Binding-site contacts:
Ligand atom N3A contacts residue THR114 of chain 49.A at 4.0 Å.
Ligand atom O1 contacts residue PHE155 of chain 49.A at 3.4 Å.
Ligand atom N3A contacts residue ASP112 of chain 49.A at 2.5 Å (salt-bridge).
Ligand atom C3B contacts residue ASN228 of chain 49.A at 4.0 Å.
Ligand atom C4A contacts residue ASP112 of chain 49.A at 2.6 Å.
Ligand atom C3C contacts residue PHE135 of chain 49.A at 3.8 Å (hydrophobic).
Ligand atom C5 contacts residue PHE155 of chain 49.A at 3.9 Å (hydrophobic).
Ligand atom C5A contacts residue ASP112 of chain 49.A at 4.0 Å.
Ligand atom C4A contacts residue THR114 of chain 49.A at 3.5 Å.
Ligand atom C5 contacts residue PHE233 of chain 49.A at 4.0 Å (hydrophobic).
Ligand atom C6B contacts residue ILE113 of chain 49.A at 4.0 Å (hydrophobic).
Ligand atom C4 contacts residue ILE24 of chain 49.C at 4.0 Å (hydrophobic).
Ligand atom O1A contacts residue TRP203 of chain 49.A at 3.3 Å.
Ligand atom C5C contacts residue PHE135 of chain 49.A at 3.5 Å (hydrophobic).
Ligand atom C2C contacts residue VAL192 of chain 49.A at 3.7 Å (hydrophobic).
Ligand atom C2A contacts residue ASP112 of chain 49.A at 3.8 Å.
Ligand atom O1 contacts residue PHE233 of chain 49.A at 3.1 Å.
Ligand atom C6C contacts residue TYR201 of chain 49.A at 3.9 Å (hydrophobic).
Ligand atom C31 contacts residue VAL179 of chain 49.A at 3.3 Å (hydrophobic).
Ligand atom C2B contacts residue TRP203 of chain 49.A at 4.0 Å (hydrophobic).
Ligand atom C2B contacts residue TYR201 of chain 49.A at 3.5 Å (hydrophobic).
Ligand atom C4B contacts residue ILE113 of chain 49.A at 4.0 Å (hydrophobic).
Ligand atom O1A contacts residue ASN228 of chain 49.A at 3.7 Å.
Ligand atom N2 contacts residue PHE233 of chain 49.A at 3.7 Å.
Ligand atom C5B contacts residue ILE111 of chain 49.A at 3.9 Å (hydrophobic).
Ligand atom N2 contacts residue PHE155 of chain 49.A at 3.5 Å.
Ligand atom N3A contacts residue ILE113 of chain 49.A at 3.8 Å.
Ligand atom C5A contacts residue ASN228 of chain 49.A at 4.0 Å.
Ligand atom C5B contacts residue ILE113 of chain 49.A at 3.5 Å (hydrophobic).
Ligand atom C31 contacts residue PRO177 of chain 49.A at 3.9 Å (hydrophobic).
Ligand atom C3B contacts residue TRP203 of chain 49.A at 3.1 Å (hydrophobic).
Ligand atom O1B contacts residue TYR201 of chain 49.A at 3.4 Å.
Ligand atom C2C contacts residue PHE155 of chain 49.A at 3.9 Å (hydrophobic).
Ligand atom C4C contacts residue PHE135 of chain 49.A at 3.8 Å (hydrophobic).
Ligand atom C4C contacts residue VAL192 of chain 49.A at 3.5 Å (hydrophobic).
Ligand atom C31 contacts residue ILE24 of chain 49.C at 3.6 Å (hydrophobic).
Ligand atom C5B contacts residue ASP112 of chain 49.A at 4.0 Å.
Ligand atom C4B contacts residue TRP203 of chain 49.A at 3.5 Å (hydrophobic).
Ligand atom C5C contacts residue ILE111 of chain 49.A at 3.8 Å (hydrophobic).
Ligand atom C2A contacts residue TRP203 of chain 49.A at 3.6 Å (hydrophobic).

Sequence of chain 49.C:
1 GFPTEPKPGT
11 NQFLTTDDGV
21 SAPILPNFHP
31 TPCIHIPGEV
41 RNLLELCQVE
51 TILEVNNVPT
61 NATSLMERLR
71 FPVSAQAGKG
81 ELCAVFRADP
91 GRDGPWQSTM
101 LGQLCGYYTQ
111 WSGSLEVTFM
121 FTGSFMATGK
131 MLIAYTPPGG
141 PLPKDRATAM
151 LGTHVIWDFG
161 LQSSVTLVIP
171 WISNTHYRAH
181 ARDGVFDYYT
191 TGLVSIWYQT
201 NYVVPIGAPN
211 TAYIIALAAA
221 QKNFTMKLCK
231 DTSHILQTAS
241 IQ

The small molecule below binds the protein below.
Small molecule (SMILES): Cc1cc(CCCCCCCOc2ccc(C3=NCCO3)cc2)on1

Sequence of chain 50.C:
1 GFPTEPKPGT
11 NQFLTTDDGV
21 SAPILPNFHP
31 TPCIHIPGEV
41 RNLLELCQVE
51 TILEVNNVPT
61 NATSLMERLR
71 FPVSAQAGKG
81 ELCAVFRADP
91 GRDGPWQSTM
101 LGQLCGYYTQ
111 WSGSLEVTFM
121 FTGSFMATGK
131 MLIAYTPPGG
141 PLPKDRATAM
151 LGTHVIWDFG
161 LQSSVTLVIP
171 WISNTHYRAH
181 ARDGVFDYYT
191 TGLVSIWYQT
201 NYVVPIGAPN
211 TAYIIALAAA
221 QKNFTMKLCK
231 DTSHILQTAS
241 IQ

Sequence of chain 49.A:
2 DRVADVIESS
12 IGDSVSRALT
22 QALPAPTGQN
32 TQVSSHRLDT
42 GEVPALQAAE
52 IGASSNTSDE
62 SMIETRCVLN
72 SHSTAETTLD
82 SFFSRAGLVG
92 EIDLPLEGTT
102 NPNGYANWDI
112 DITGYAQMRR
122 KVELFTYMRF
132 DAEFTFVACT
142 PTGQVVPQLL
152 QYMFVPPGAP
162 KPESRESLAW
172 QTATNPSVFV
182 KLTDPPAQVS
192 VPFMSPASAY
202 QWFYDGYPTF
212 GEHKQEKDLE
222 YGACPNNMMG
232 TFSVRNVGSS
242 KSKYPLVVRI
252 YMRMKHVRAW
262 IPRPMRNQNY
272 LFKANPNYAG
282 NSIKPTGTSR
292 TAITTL